The protein below binds the small molecule below.
Small molecule (SMILES): CC(C)CCC[C@@H](C)[C@H]1CC[C@H]2[C@@H]3CC=C4C[C@@H](OC(=O)CCC(=O)O)CC[C@]4(C)[C@H]3CC[C@]12C

Sequence of chain 1.C:
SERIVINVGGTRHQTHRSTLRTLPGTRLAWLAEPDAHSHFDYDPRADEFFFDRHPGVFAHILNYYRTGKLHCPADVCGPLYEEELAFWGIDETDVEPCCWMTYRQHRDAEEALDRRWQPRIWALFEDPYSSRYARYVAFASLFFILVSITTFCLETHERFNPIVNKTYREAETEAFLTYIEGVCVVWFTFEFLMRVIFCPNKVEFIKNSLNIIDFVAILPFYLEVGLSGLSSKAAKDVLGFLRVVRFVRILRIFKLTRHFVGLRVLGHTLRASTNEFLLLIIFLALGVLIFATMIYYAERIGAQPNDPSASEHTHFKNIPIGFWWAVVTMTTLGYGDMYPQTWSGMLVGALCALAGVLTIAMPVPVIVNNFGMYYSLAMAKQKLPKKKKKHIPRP

Sequence of chain 1.D:
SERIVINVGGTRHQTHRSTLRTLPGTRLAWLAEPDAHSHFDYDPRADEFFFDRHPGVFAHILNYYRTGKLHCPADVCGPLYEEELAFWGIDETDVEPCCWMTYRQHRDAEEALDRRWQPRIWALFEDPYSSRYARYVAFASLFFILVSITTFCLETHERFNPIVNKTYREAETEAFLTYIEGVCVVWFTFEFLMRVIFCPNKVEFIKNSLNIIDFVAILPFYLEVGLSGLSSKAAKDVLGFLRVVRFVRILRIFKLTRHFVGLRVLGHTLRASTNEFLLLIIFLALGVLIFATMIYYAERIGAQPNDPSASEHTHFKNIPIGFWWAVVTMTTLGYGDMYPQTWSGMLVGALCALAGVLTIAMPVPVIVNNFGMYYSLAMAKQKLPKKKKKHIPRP

Binding-site contacts:
Ligand atom CAL contacts residue ASN276 of chain 1.C at 3.9 Å.
Ligand atom CAO contacts residue LEU334 of chain 1.C at 4.0 Å (hydrophobic).
Ligand atom CAI contacts residue PHE322 of chain 1.C at 3.9 Å (hydrophobic).
Ligand atom CAA contacts residue LEU354 of chain 1.D at 3.9 Å (hydrophobic).
Ligand atom CBB contacts residue LEU334 of chain 1.C at 4.3 Å (hydrophobic).
Ligand atom CAB contacts residue PHE359 of chain 1.D at 4.4 Å (hydrophobic).
Ligand atom CAA contacts residue GLY355 of chain 1.D at 4.1 Å.
Ligand atom CAY contacts residue LEU278 of chain 1.C at 4.2 Å (hydrophobic).
Ligand atom CAV contacts residue ARG326 of chain 1.C at 3.5 Å.
Ligand atom CAU contacts residue GLY335 of chain 1.C at 4.2 Å.
Ligand atom CAE contacts residue LEU331 of chain 1.C at 3.2 Å (hydrophobic).
Ligand atom CAP contacts residue PHE322 of chain 1.C at 3.5 Å (hydrophobic).
Ligand atom CAZ contacts residue ARG326 of chain 1.C at 4.2 Å.
Ligand atom CAD contacts residue ARG332 of chain 1.C at 4.0 Å.
Ligand atom CBB contacts residue LEU338 of chain 1.C at 4.0 Å (hydrophobic).
Ligand atom CAE contacts residue GLY335 of chain 1.C at 4.5 Å.
Ligand atom CAN contacts residue ILE358 of chain 1.D at 3.6 Å (hydrophobic).
Ligand atom CAQ contacts residue LEU331 of chain 1.C at 3.9 Å (hydrophobic).
Ligand atom CAB contacts residue GLY355 of chain 1.D at 3.8 Å.
Ligand atom CBI contacts residue LEU331 of chain 1.C at 4.3 Å (hydrophobic).
Ligand atom CAA contacts residue PHE351 of chain 1.D at 3.9 Å (hydrophobic).
Ligand atom CAQ contacts residue PHE322 of chain 1.C at 3.7 Å (hydrophobic).
Ligand atom CBG contacts residue LEU331 of chain 1.C at 4.4 Å (hydrophobic).
Ligand atom CAE contacts residue LEU334 of chain 1.C at 3.8 Å (hydrophobic).
Ligand atom CBD contacts residue LEU331 of chain 1.C at 4.4 Å (hydrophobic).
Ligand atom CAX contacts residue ASN276 of chain 1.C at 3.8 Å.
Ligand atom OAH contacts residue ASN276 of chain 1.C at 3.0 Å (h-bond).
Ligand atom CBA contacts residue ILE358 of chain 1.D at 4.2 Å (hydrophobic).
Ligand atom OAG contacts residue LEU278 of chain 1.C at 3.3 Å.
Ligand atom CAI contacts residue ARG326 of chain 1.C at 4.1 Å.
Ligand atom CAC contacts residue LEU338 of chain 1.C at 3.6 Å (hydrophobic).
Ligand atom CAS contacts residue LEU331 of chain 1.C at 4.2 Å (hydrophobic).
Ligand atom CBA contacts residue LEU354 of chain 1.D at 4.1 Å (hydrophobic).
Ligand atom OAG contacts residue ASN276 of chain 1.C at 4.2 Å.
Ligand atom CBA contacts residue GLY355 of chain 1.D at 3.8 Å.
Ligand atom CAS contacts residue GLY335 of chain 1.C at 4.0 Å.
Ligand atom CAK contacts residue PHE322 of chain 1.C at 3.8 Å (hydrophobic).
Ligand atom CAD contacts residue LEU331 of chain 1.C at 4.0 Å (hydrophobic).
Ligand atom CBG contacts residue PHE322 of chain 1.C at 4.4 Å (hydrophobic).